Binding-site contacts:
Ligand atom C15 contacts residue ARG98 of chain 1.A at 3.3 Å.
Ligand atom N99 contacts residue ARG98 of chain 1.A at 3.6 Å.
Ligand atom C54 contacts residue GLN96 of chain 1.A at 3.4 Å.
Ligand atom C1 contacts residue SER99 of chain 1.A at 3.5 Å.
Ligand atom C52 contacts residue PHE92 of chain 1.A at 3.2 Å (hydrophobic).
Ligand atom C28 contacts residue ARG90 of chain 1.A at 3.4 Å.
Ligand atom O1 contacts residue TYR137 of chain 1.A at 2.5 Å (h-bond).
Ligand atom O99 contacts residue ILE151 of chain 1.A at 3.4 Å.
Ligand atom C52 contacts residue HIS259 of chain 1.A at 3.6 Å.
Ligand atom C55 contacts residue SER99 of chain 1.A at 3.2 Å.
Ligand atom C11 contacts residue MET174 of chain 1.A at 3.5 Å (hydrophobic).
Ligand atom C12 contacts residue CYS95 of chain 1.A at 3.3 Å (hydrophobic).
Ligand atom C30 contacts residue ARG90 of chain 1.A at 3.5 Å.
Ligand atom C52 contacts residue LEU263 of chain 1.A at 3.4 Å (hydrophobic).
Ligand atom C25 contacts residue ARG90 of chain 1.A at 3.5 Å.
Ligand atom C14 contacts residue MET158 of chain 1.A at 3.2 Å (hydrophobic).
Ligand atom C54 contacts residue LEU279 of chain 1.A at 3.3 Å (hydrophobic).
Ligand atom C14 contacts residue ILE91 of chain 1.A at 3.6 Å (hydrophobic).
Ligand atom C51 contacts residue HIS259 of chain 1.A at 3.0 Å.
Ligand atom C1 contacts residue TYR137 of chain 1.A at 3.7 Å (hydrophobic).
Ligand atom C10 contacts residue CYS95 of chain 1.A at 3.7 Å (hydrophobic).
Ligand atom C2 contacts residue SER99 of chain 1.A at 3.2 Å.
Ligand atom C55 contacts residue GLN96 of chain 1.A at 3.6 Å.
Ligand atom C97 contacts residue ARG98 of chain 1.A at 3.8 Å.
Ligand atom C51 contacts residue PHE92 of chain 1.A at 3.7 Å (hydrophobic).
Ligand atom C25 contacts residue GLY94 of chain 1.A at 3.5 Å.
Ligand atom C9 contacts residue CYS95 of chain 1.A at 3.8 Å (hydrophobic).
Ligand atom C53 contacts residue GLN96 of chain 1.A at 3.5 Å.
Ligand atom C3 contacts residue CYS95 of chain 1.A at 3.8 Å (hydrophobic).
Ligand atom O99 contacts residue ARG98 of chain 1.A at 3.8 Å.
Ligand atom O99 contacts residue SER152 of chain 1.A at 3.4 Å (h-bond).
Ligand atom C13 contacts residue ILE151 of chain 1.A at 3.6 Å (hydrophobic).
Ligand atom C10 contacts residue MET174 of chain 1.A at 3.2 Å (hydrophobic).
Ligand atom C87 contacts residue ILE151 of chain 1.A at 3.8 Å (hydrophobic).
Ligand atom C17 contacts residue SER152 of chain 1.A at 3.7 Å.
Ligand atom O2 contacts residue SER99 of chain 1.A at 2.7 Å (h-bond).
Ligand atom O2 contacts residue HIS133 of chain 1.A at 3.5 Å.
Ligand atom C31 contacts residue GLU69 of chain 1.A at 3.5 Å.
Ligand atom C4 contacts residue HIS259 of chain 1.A at 3.6 Å.
Ligand atom O1 contacts residue HIS133 of chain 1.A at 3.8 Å.

This protein binds this small molecule.
Small molecule (SMILES): CCCOc1ccc(C[C@H](Cc2ccccc2)C(=O)O)cc1CNC(=O)c1ccc(C23CC4CC(CC(C4)C2)C3)cc1

Sequence of chain 1.A:
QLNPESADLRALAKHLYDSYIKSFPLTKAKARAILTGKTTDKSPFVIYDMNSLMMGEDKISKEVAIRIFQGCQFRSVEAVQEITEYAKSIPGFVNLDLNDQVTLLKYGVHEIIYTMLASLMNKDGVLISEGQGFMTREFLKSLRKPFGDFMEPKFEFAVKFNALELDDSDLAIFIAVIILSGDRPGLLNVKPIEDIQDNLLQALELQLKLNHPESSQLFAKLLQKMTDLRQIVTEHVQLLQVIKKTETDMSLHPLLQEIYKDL